Binding-site contacts:
Ligand atom C10 contacts residue ASN47 of chain 1.A at 3.6 Å.
Ligand atom C02 contacts residue CYS43 of chain 1.A at 3.5 Å (hydrophobic).
Ligand atom O03 contacts residue ARG46 of chain 1.A at 3.4 Å (salt-bridge).
Ligand atom O27 contacts residue GLY176 of chain 1.A at 3.5 Å.
Ligand atom O34 contacts residue GLU120 of chain 1.A at 2.9 Å (salt-bridge).
Ligand atom O27 contacts residue VAL9 of chain 1.B at 3.5 Å.
Ligand atom O03 contacts residue ASN47 of chain 1.A at 3.1 Å (h-bond).
Ligand atom C25 contacts residue ILE173 of chain 1.A at 3.4 Å (hydrophobic).
Ligand atom O11 contacts residue MG1 of chain 1.C at 2.2 Å.
Ligand atom O27 contacts residue LYS127 of chain 1.A at 3.1 Å.
Ligand atom N07 contacts residue ASP220 of chain 1.A at 3.7 Å.
Ligand atom N07 contacts residue ASN47 of chain 1.A at 3.7 Å.
Ligand atom C31 contacts residue ASP220 of chain 1.A at 3.4 Å.
Ligand atom O01 contacts residue GLU120 of chain 1.A at 3.1 Å.
Ligand atom C05 contacts residue ASN47 of chain 1.A at 3.7 Å.
Ligand atom O03 contacts residue CYS43 of chain 1.A at 3.5 Å (h-bond).
Ligand atom C02 contacts residue ARG46 of chain 1.A at 3.5 Å.
Ligand atom C29 contacts residue ILE173 of chain 1.A at 3.7 Å (hydrophobic).
Ligand atom O34 contacts residue ILE173 of chain 1.A at 3.7 Å.
Ligand atom C21 contacts residue ASP220 of chain 1.A at 3.4 Å.
Ligand atom O01 contacts residue ARG46 of chain 1.A at 3.0 Å (salt-bridge).
Ligand atom O09 contacts residue ASN47 of chain 1.A at 3.3 Å.
Ligand atom C04 contacts residue ILE173 of chain 1.A at 3.6 Å (hydrophobic).
Ligand atom C20 contacts residue ASP220 of chain 1.A at 3.5 Å.
Ligand atom C18 contacts residue LEU223 of chain 1.A at 3.7 Å (hydrophobic).
Ligand atom N26 contacts residue ILE173 of chain 1.A at 3.8 Å.
Ligand atom C10 contacts residue MG1 of chain 1.C at 3.1 Å.
Ligand atom C33 contacts residue ILE173 of chain 1.A at 3.7 Å (hydrophobic).
Ligand atom C24 contacts residue ILE173 of chain 1.A at 3.6 Å (hydrophobic).
Ligand atom C08 contacts residue ASN47 of chain 1.A at 3.3 Å.
Ligand atom C13 contacts residue MG1 of chain 1.C at 3.0 Å.
Ligand atom N26 contacts residue LYS127 of chain 1.A at 3.6 Å.
Ligand atom C02 contacts residue ILE173 of chain 1.A at 3.6 Å (hydrophobic).
Ligand atom O14 contacts residue MG1 of chain 1.C at 2.1 Å.
Ligand atom C23 contacts residue ASN47 of chain 1.A at 3.1 Å.
Ligand atom C12 contacts residue MG1 of chain 1.C at 3.3 Å.
Ligand atom O03 contacts residue PHE124 of chain 1.A at 3.4 Å.
Ligand atom C19 contacts residue ASP220 of chain 1.A at 3.8 Å.
Ligand atom O28 contacts residue LYS127 of chain 1.A at 2.9 Å (salt-bridge).
Ligand atom O01 contacts residue ILE173 of chain 1.A at 3.7 Å.

Sequence of chain 1.B:
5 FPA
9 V

Sequence of chain 1.A:
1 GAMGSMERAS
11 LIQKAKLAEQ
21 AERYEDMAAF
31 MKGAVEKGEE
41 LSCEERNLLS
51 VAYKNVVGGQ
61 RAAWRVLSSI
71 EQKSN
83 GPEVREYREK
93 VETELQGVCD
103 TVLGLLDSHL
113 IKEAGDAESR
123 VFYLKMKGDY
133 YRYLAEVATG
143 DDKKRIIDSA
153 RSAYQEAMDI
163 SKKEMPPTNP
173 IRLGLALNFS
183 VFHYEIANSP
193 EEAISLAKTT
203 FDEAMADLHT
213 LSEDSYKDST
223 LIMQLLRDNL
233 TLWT

This protein binds this small molecule.
Small molecule (SMILES): O=C(C1=C(O)C(=O)N(c2ccc(O)c(C(=O)O)c2)[C@@H]1c1ccc([N+2](=O)=O)cc1)c1ccccc1